This protein binds this small molecule.
Small molecule (SMILES): CC(=O)N[C@@H]1[C@@H](O)[C@H](O)[C@@H](CO)O[C@H]1O

Sequence of chain 1.C:
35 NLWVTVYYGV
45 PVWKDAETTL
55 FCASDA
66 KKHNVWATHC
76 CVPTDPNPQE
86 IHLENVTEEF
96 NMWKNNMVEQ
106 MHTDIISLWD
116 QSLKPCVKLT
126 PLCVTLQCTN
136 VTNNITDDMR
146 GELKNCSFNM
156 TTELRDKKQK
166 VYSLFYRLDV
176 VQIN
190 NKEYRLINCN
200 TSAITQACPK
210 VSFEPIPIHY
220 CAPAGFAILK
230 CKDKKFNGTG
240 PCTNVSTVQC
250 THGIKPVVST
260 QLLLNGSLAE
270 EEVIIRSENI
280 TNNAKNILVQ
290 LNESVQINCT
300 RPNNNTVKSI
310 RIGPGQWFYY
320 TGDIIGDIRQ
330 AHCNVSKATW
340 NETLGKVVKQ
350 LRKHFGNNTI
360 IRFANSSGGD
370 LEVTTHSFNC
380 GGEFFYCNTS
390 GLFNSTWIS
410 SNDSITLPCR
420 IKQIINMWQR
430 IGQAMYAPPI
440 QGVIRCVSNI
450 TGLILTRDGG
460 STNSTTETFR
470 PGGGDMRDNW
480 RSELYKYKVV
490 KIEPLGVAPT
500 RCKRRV

Binding-site contacts:
Ligand atom C3 contacts residue ASN393 of chain 1.C at 3.9 Å.
Ligand atom O7 contacts residue GLY390 of chain 1.C at 4.2 Å.
Ligand atom C5 contacts residue ASN393 of chain 1.C at 3.8 Å.
Ligand atom C8 contacts residue SER389 of chain 1.C at 3.2 Å.
Ligand atom C7 contacts residue ASN393 of chain 1.C at 3.4 Å.
Ligand atom O7 contacts residue ASN393 of chain 1.C at 3.6 Å (h-bond).
Ligand atom O7 contacts residue SER389 of chain 1.C at 4.1 Å.
Ligand atom C7 contacts residue SER389 of chain 1.C at 3.9 Å.
Ligand atom C4 contacts residue ASN393 of chain 1.C at 4.4 Å.
Ligand atom N2 contacts residue ASN393 of chain 1.C at 2.9 Å (h-bond).
Ligand atom C8 contacts residue ASN393 of chain 1.C at 4.3 Å.
Ligand atom C2 contacts residue ASN393 of chain 1.C at 2.5 Å.
Ligand atom C8 contacts residue GLY390 of chain 1.C at 4.2 Å.
Ligand atom C1 contacts residue ASN393 of chain 1.C at 1.5 Å.
Ligand atom O5 contacts residue ASN393 of chain 1.C at 2.5 Å (h-bond).